Sequence of chain 52.A:
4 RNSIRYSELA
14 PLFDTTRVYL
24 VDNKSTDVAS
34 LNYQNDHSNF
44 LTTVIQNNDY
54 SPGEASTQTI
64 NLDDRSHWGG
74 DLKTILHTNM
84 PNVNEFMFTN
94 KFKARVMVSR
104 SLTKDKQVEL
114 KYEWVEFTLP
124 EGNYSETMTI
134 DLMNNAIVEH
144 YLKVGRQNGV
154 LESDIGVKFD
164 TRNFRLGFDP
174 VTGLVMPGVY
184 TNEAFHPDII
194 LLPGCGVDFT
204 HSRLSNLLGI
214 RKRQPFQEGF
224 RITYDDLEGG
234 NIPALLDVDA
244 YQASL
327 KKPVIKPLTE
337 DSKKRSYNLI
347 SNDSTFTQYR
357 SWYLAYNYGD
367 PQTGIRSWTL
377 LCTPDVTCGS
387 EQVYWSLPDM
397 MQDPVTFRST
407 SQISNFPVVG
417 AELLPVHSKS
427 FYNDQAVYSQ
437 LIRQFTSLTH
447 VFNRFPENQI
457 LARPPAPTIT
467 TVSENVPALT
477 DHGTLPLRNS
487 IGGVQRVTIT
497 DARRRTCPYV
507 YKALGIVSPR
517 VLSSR

A small-molecule ligand and the protein it binds are described below.
Small molecule (SMILES): CCCCCCCCCCCC[N+](C)(C)CCCS(=O)(=O)O

Binding-site contacts:
Ligand atom S1 contacts residue TRP374 of chain 52.A at 4.0 Å.
Ligand atom S1 contacts residue GLY222 of chain 52.A at 3.0 Å (h-bond).
Ligand atom O1S contacts residue TRP374 of chain 52.A at 4.3 Å.
Ligand atom S1 contacts residue ARG224 of chain 52.A at 4.3 Å.
Ligand atom O1S contacts residue LYS215 of chain 52.A at 2.7 Å (salt-bridge).
Ligand atom O3S contacts residue ARG224 of chain 52.A at 2.9 Å (salt-bridge).
Ligand atom C7 contacts residue C151 of chain 52.D at 3.4 Å.
Ligand atom C10 contacts residue C151 of chain 52.D at 3.4 Å.
Ligand atom O1S contacts residue PHE223 of chain 52.A at 4.5 Å.
Ligand atom C13 contacts residue C151 of chain 52.D at 4.5 Å.
Ligand atom O2S contacts residue GLY222 of chain 52.A at 3.3 Å (h-bond).
Ligand atom C5 contacts residue C151 of chain 52.D at 4.0 Å.
Ligand atom C2 contacts residue TRP374 of chain 52.A at 4.1 Å (hydrophobic).
Ligand atom C12 contacts residue C151 of chain 52.D at 3.4 Å.
Ligand atom C1 contacts residue TRP374 of chain 52.A at 3.6 Å (hydrophobic).
Ligand atom O3S contacts residue PHE223 of chain 52.A at 3.9 Å.
Ligand atom C6 contacts residue C151 of chain 52.D at 4.2 Å.
Ligand atom O1S contacts residue GLY222 of chain 52.A at 2.3 Å (h-bond).
Ligand atom O3S contacts residue TRP374 of chain 52.A at 3.3 Å.
Ligand atom C11 contacts residue C151 of chain 52.D at 3.5 Å.
Ligand atom C8 contacts residue C151 of chain 52.D at 3.7 Å.
Ligand atom S1 contacts residue LYS215 of chain 52.A at 4.1 Å.
Ligand atom O3S contacts residue GLY222 of chain 52.A at 2.9 Å (h-bond).
Ligand atom C3 contacts residue TRP374 of chain 52.A at 4.3 Å (hydrophobic).
Ligand atom C9 contacts residue C151 of chain 52.D at 3.4 Å.
Ligand atom O2S contacts residue ARG224 of chain 52.A at 4.5 Å.
Ligand atom C16 contacts residue ASP229 of chain 52.A at 4.3 Å.